Binding-site contacts:
Ligand atom N3 contacts residue PHE196 of chain 1.A at 1.4 Å.
Ligand atom C8 contacts residue LYS197 of chain 1.A at 3.6 Å.
Ligand atom C4 contacts residue PHE280 of chain 1.A at 3.1 Å (hydrophobic).
Ligand atom N5 contacts residue PHE280 of chain 1.A at 3.4 Å.
Ligand atom C1 contacts residue ASN193 of chain 1.A at 4.2 Å.
Ligand atom C7 contacts residue ASN193 of chain 1.A at 3.9 Å.
Ligand atom C4 contacts residue PHE196 of chain 1.A at 1.3 Å (hydrophobic).
Ligand atom N1 contacts residue PHE196 of chain 1.A at 1.4 Å.
Ligand atom C5 contacts residue ASN193 of chain 1.A at 4.0 Å.
Ligand atom C5 contacts residue PHE280 of chain 1.A at 3.3 Å (hydrophobic).
Ligand atom N3 contacts residue PHE280 of chain 1.A at 3.3 Å.
Ligand atom C6 contacts residue PHE196 of chain 1.A at 4.1 Å (hydrophobic).
Ligand atom N4 contacts residue PHE280 of chain 1.A at 3.4 Å.
Ligand atom C4 contacts residue LEU192 of chain 1.A at 4.3 Å (hydrophobic).
Ligand atom C3 contacts residue LEU192 of chain 1.A at 3.2 Å (hydrophobic).
Ligand atom C6 contacts residue ASN193 of chain 1.A at 3.1 Å.
Ligand atom N5 contacts residue PHE196 of chain 1.A at 2.1 Å.
Ligand atom C1 contacts residue LEU192 of chain 1.A at 3.8 Å (hydrophobic).
Ligand atom N4 contacts residue PHE196 of chain 1.A at 1.5 Å.
Ligand atom C9 contacts residue ASN193 of chain 1.A at 2.1 Å.
Ligand atom N1 contacts residue LEU192 of chain 1.A at 4.0 Å.
Ligand atom N5 contacts residue ASN193 of chain 1.A at 4.1 Å.
Ligand atom C1 contacts residue ALA189 of chain 1.A at 3.2 Å (hydrophobic).
Ligand atom N2 contacts residue PHE196 of chain 1.A at 1.3 Å.
Ligand atom C6 contacts residue PHE280 of chain 1.A at 4.4 Å (hydrophobic).
Ligand atom C2 contacts residue LEU192 of chain 1.A at 4.0 Å (hydrophobic).
Ligand atom N4 contacts residue GLY277 of chain 1.A at 4.2 Å.
Ligand atom O1 contacts residue PHE280 of chain 1.A at 3.1 Å.
Ligand atom C9 contacts residue LYS197 of chain 1.A at 3.7 Å.
Ligand atom C8 contacts residue ASN193 of chain 1.A at 3.5 Å.
Ligand atom C5 contacts residue PHE196 of chain 1.A at 2.8 Å (hydrophobic).
Ligand atom O2 contacts residue ASN193 of chain 1.A at 1.8 Å (h-bond).
Ligand atom C3 contacts residue ASN193 of chain 1.A at 4.3 Å.
Ligand atom C3 contacts residue PHE280 of chain 1.A at 4.0 Å (hydrophobic).
Ligand atom C2 contacts residue PHE196 of chain 1.A at 3.7 Å (hydrophobic).
Ligand atom N1 contacts residue PHE280 of chain 1.A at 3.3 Å.
Ligand atom C3 contacts residue PHE196 of chain 1.A at 2.6 Å (hydrophobic).
Ligand atom N2 contacts residue PHE280 of chain 1.A at 3.2 Å.
Ligand atom C2 contacts residue PHE280 of chain 1.A at 4.0 Å (hydrophobic).
Ligand atom O1 contacts residue PHE196 of chain 1.A at 3.0 Å.

This small molecule binds to this protein.
Small molecule (SMILES): CCCn1nnnc1NC(=O)c1ccco1

Sequence of chain 1.A:
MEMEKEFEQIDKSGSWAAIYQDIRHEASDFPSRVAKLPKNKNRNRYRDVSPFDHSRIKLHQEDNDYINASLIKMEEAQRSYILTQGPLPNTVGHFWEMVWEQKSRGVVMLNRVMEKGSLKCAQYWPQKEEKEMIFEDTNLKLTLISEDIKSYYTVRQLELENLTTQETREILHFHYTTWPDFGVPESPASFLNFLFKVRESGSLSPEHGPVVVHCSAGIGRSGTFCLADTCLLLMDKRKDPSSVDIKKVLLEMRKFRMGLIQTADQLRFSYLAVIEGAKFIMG